Binding-site contacts:
Ligand atom C5 contacts residue ASN235 of chain 1.A at 3.5 Å.
Ligand atom C7 contacts residue ASN235 of chain 1.A at 3.6 Å.
Ligand atom O6 contacts residue LYS164 of chain 1.A at 4.4 Å.
Ligand atom C3 contacts residue ASN235 of chain 1.A at 4.0 Å.
Ligand atom O7 contacts residue ASN235 of chain 1.A at 3.4 Å (h-bond).
Ligand atom N2 contacts residue ASN235 of chain 1.A at 3.4 Å (h-bond).
Ligand atom C4 contacts residue ASN235 of chain 1.A at 4.2 Å.
Ligand atom O5 contacts residue ASN235 of chain 1.A at 2.3 Å (h-bond).
Ligand atom C1 contacts residue ASN235 of chain 1.A at 1.4 Å.
Ligand atom C8 contacts residue ASN235 of chain 1.A at 4.3 Å.
Ligand atom C2 contacts residue ASN235 of chain 1.A at 2.8 Å.

This protein binds this small molecule.
Small molecule (SMILES): CC(=O)N[C@@H]1[C@@H](O)[C@H](O)[C@@H](CO)O[C@H]1O

Sequence of chain 1.A:
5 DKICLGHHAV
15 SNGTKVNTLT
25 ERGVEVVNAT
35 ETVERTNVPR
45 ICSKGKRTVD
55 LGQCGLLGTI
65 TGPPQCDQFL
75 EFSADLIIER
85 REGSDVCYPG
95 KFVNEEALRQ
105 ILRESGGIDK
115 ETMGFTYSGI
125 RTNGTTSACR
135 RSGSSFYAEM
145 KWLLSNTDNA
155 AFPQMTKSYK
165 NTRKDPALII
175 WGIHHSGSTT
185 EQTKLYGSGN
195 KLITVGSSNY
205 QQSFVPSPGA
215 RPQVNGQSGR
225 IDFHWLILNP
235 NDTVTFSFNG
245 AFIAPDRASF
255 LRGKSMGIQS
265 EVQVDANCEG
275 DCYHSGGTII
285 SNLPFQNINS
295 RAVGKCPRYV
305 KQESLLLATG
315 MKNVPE